Sequence of chain 1.B:
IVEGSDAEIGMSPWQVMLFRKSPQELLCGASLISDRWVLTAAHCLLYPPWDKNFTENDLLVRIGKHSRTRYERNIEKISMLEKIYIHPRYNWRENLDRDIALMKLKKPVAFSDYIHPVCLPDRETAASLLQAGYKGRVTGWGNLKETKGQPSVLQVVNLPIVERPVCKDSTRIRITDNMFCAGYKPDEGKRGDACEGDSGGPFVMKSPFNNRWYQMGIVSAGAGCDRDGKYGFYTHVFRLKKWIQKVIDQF

Binding-site contacts:
Ligand atom CZ contacts residue GLU94 of chain 1.B at 3.5 Å.
Ligand atom CB contacts residue GLY228 of chain 1.B at 3.4 Å.
Ligand atom CZ1 contacts residue ASP199 of chain 1.B at 3.5 Å.
Ligand atom NH1 contacts residue GLY238 of chain 1.B at 3.7 Å.
Ligand atom NH2 contacts residue ALA200 of chain 1.B at 3.5 Å (h-bond).
Ligand atom NH1 contacts residue ASP199 of chain 1.B at 2.9 Å (salt-bridge).
Ligand atom CZ contacts residue LEU96 of chain 1.B at 3.5 Å (hydrophobic).
Ligand atom NH2 contacts residue GLY230 of chain 1.B at 3.0 Å (h-bond).
Ligand atom N2 contacts residue SER226 of chain 1.B at 2.9 Å (h-bond).
Ligand atom NH2 contacts residue ASP199 of chain 1.B at 2.7 Å (salt-bridge).
Ligand atom C1 contacts residue HIS43 of chain 1.B at 3.6 Å.
Ligand atom CE2 contacts residue LEU96 of chain 1.B at 3.5 Å (hydrophobic).
Ligand atom CD2 contacts residue ALA227 of chain 1.B at 3.6 Å (hydrophobic).
Ligand atom O contacts residue ALA227 of chain 1.B at 3.1 Å.
Ligand atom O2 contacts residue GLY203 of chain 1.B at 3.1 Å (h-bond).
Ligand atom CZ1 contacts residue ALA200 of chain 1.B at 3.3 Å (hydrophobic).
Ligand atom CA2 contacts residue SER205 of chain 1.B at 2.5 Å.
Ligand atom NH2 contacts residue GLY228 of chain 1.B at 3.7 Å.
Ligand atom CA contacts residue GLY228 of chain 1.B at 3.5 Å.
Ligand atom CD3 contacts residue ALA227 of chain 1.B at 3.7 Å (hydrophobic).
Ligand atom CG1 contacts residue TYR47 of chain 1.B at 3.6 Å (hydrophobic).
Ligand atom CB1 contacts residue HIS43 of chain 1.B at 3.5 Å.
Ligand atom CB2 contacts residue SER205 of chain 1.B at 2.5 Å.
Ligand atom N2 contacts residue SER205 of chain 1.B at 3.0 Å (h-bond).
Ligand atom C2 contacts residue HIS43 of chain 1.B at 2.8 Å.
Ligand atom O2 contacts residue SER205 of chain 1.B at 2.5 Å (h-bond).
Ligand atom CA2 contacts residue HIS43 of chain 1.B at 3.5 Å.
Ligand atom CB2 contacts residue SER226 of chain 1.B at 3.6 Å.
Ligand atom C contacts residue GLY228 of chain 1.B at 3.8 Å.
Ligand atom CA2 contacts residue SER226 of chain 1.B at 3.8 Å.
Ligand atom NH1 contacts residue ALA200 of chain 1.B at 3.2 Å (h-bond).
Ligand atom C2 contacts residue SER205 of chain 1.B at 1.8 Å.
Ligand atom N2 contacts residue HIS43 of chain 1.B at 3.0 Å (h-bond).
Ligand atom C3 contacts residue SER205 of chain 1.B at 2.9 Å.
Ligand atom O contacts residue GLY228 of chain 1.B at 3.2 Å (h-bond).
Ligand atom O1 contacts residue TRP50 of chain 1.B at 3.7 Å.
Ligand atom N contacts residue GLY228 of chain 1.B at 3.0 Å (h-bond).
Ligand atom C3 contacts residue HIS43 of chain 1.B at 1.6 Å.
Ligand atom NE contacts residue GLY228 of chain 1.B at 3.7 Å.
Ligand atom CZ1 contacts residue GLY228 of chain 1.B at 3.8 Å.

The small molecule below binds the protein below.
Small molecule (SMILES): NC(=[NH2+])NCCC[C@H](NC(=O)[C@@H]1CCCN1C(=O)[C@H](N)Cc1ccccc1)[C@H](O)CCl